The small molecule below binds the protein below.
Small molecule (SMILES): Nc1ccn([C@@H]2O[C@H](CO[P](=O)(O)O[C@H]3[C@@H](O)[C@H](n4ccc(=O)[nH]c4=O)O[C@@H]3CO[P](=O)(O)O[C@H]3[C@@H](O)[C@H](n4ccc(N)nc4=O)O[C@@H]3CO[P](=O)(O)O[C@H]3[C@@H](O)[C@H](n4ccc(=O)[nH]c4=O)O[C@@H]3CO[P](=O)(O)O[C@H]3[C@@H](O)[C@H](n4cnc5c(=O)nc(N)[nH]c54)O[C@@H]3CO[P](=O)(O)O[C@H]3[C@@H](O)[C@H](n4cnc5c(N)ncnc54)O[C@@H]3CO)[C@@H](O)[C@H]2O)c(=O)n1

Binding-site contacts:
Ligand atom O4' contacts residue ARG180 of chain 8.C at 4.0 Å.
Ligand atom O2 contacts residue GLU113 of chain 8.C at 4.2 Å.
Ligand atom N7 contacts residue ILE350 of chain 8.C at 3.8 Å.
Ligand atom O2' contacts residue MET125 of chain 8.C at 3.6 Å.
Ligand atom OP1 contacts residue THR124 of chain 8.C at 3.8 Å.
Ligand atom O2' contacts residue THR124 of chain 8.C at 4.1 Å.
Ligand atom OP1 contacts residue SER126 of chain 8.C at 2.8 Å (h-bond).
Ligand atom O4' contacts residue SER126 of chain 8.C at 4.3 Å.
Ligand atom C5' contacts residue THR124 of chain 8.C at 3.5 Å.
Ligand atom N1 contacts residue VAL192 of chain 8.C at 4.0 Å.
Ligand atom C4' contacts residue SER126 of chain 8.C at 3.4 Å.
Ligand atom N6 contacts residue THR349 of chain 8.C at 3.9 Å.
Ligand atom N9 contacts residue PRO190 of chain 8.C at 4.1 Å.
Ligand atom C5' contacts residue SER126 of chain 8.C at 3.9 Å.
Ligand atom C6 contacts residue ILE350 of chain 8.C at 3.8 Å (hydrophobic).
Ligand atom C5 contacts residue ILE350 of chain 8.C at 3.6 Å (hydrophobic).
Ligand atom O2' contacts residue ARG180 of chain 8.C at 3.9 Å.
Ligand atom C4' contacts residue PRO190 of chain 8.C at 4.3 Å (hydrophobic).
Ligand atom O2' contacts residue SER126 of chain 8.C at 3.6 Å (h-bond).
Ligand atom C4 contacts residue ILE350 of chain 8.C at 4.2 Å (hydrophobic).
Ligand atom C8 contacts residue PRO190 of chain 8.C at 4.2 Å (hydrophobic).
Ligand atom C8 contacts residue ILE350 of chain 8.C at 4.1 Å (hydrophobic).
Ligand atom O3' contacts residue THR124 of chain 8.C at 4.2 Å.
Ligand atom C2 contacts residue VAL192 of chain 8.C at 3.7 Å (hydrophobic).
Ligand atom P contacts residue SER126 of chain 8.C at 3.7 Å.
Ligand atom O4' contacts residue THR124 of chain 8.C at 4.3 Å.
Ligand atom C1' contacts residue ARG180 of chain 8.C at 3.7 Å.
Ligand atom C2 contacts residue ARG180 of chain 8.C at 3.6 Å.
Ligand atom C3' contacts residue SER126 of chain 8.C at 4.3 Å.
Ligand atom OP1 contacts residue LYS73 of chain 8.C at 4.1 Å.
Ligand atom N6 contacts residue ILE350 of chain 8.C at 4.0 Å.
Ligand atom O3' contacts residue MET125 of chain 8.C at 4.3 Å.
Ligand atom N3 contacts residue ARG180 of chain 8.C at 4.0 Å.
Ligand atom OP1 contacts residue THR124 of chain 8.C at 4.0 Å.
Ligand atom C4' contacts residue THR124 of chain 8.C at 3.6 Å.
Ligand atom O3' contacts residue SER126 of chain 8.C at 3.3 Å.
Ligand atom O4' contacts residue PRO190 of chain 8.C at 3.2 Å.
Ligand atom N3 contacts residue VAL192 of chain 8.C at 3.4 Å.
Ligand atom C4 contacts residue VAL192 of chain 8.C at 3.9 Å (hydrophobic).
Ligand atom C1' contacts residue PRO190 of chain 8.C at 3.9 Å (hydrophobic).

Sequence of chain 8.C:
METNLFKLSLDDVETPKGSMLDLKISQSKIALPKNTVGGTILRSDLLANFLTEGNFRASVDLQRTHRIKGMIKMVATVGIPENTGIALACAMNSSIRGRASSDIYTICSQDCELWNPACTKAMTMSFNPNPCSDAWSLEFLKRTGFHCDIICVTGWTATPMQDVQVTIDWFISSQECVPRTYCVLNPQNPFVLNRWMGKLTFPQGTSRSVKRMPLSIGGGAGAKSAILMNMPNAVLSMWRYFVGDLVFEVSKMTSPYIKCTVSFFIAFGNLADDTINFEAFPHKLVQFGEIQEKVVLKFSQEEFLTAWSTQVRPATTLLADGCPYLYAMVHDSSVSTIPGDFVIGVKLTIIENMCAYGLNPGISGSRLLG